Binding-site contacts:
Ligand atom O5 contacts residue ASN590 of chain 1.C at 2.3 Å (h-bond).
Ligand atom O7 contacts residue THR591 of chain 1.C at 4.2 Å.
Ligand atom C4 contacts residue ASN590 of chain 1.C at 4.2 Å.
Ligand atom O6 contacts residue ASN590 of chain 1.C at 3.6 Å.
Ligand atom C7 contacts residue ASN590 of chain 1.C at 3.3 Å.
Ligand atom C5 contacts residue ASN590 of chain 1.C at 3.3 Å.
Ligand atom C1 contacts residue ASN590 of chain 1.C at 1.4 Å.
Ligand atom C2 contacts residue ASN590 of chain 1.C at 2.6 Å.
Ligand atom C6 contacts residue ASN590 of chain 1.C at 4.0 Å.
Ligand atom N2 contacts residue ASN590 of chain 1.C at 3.0 Å (h-bond).
Ligand atom O7 contacts residue ASN590 of chain 1.C at 3.2 Å (h-bond).
Ligand atom C3 contacts residue ASN590 of chain 1.C at 3.9 Å.

A small-molecule ligand and the protein it binds are described below.
Small molecule (SMILES): CC(=O)N[C@@H]1[C@@H](O)[C@H](O)[C@@H](CO)O[C@H]1O

Sequence of chain 1.C:
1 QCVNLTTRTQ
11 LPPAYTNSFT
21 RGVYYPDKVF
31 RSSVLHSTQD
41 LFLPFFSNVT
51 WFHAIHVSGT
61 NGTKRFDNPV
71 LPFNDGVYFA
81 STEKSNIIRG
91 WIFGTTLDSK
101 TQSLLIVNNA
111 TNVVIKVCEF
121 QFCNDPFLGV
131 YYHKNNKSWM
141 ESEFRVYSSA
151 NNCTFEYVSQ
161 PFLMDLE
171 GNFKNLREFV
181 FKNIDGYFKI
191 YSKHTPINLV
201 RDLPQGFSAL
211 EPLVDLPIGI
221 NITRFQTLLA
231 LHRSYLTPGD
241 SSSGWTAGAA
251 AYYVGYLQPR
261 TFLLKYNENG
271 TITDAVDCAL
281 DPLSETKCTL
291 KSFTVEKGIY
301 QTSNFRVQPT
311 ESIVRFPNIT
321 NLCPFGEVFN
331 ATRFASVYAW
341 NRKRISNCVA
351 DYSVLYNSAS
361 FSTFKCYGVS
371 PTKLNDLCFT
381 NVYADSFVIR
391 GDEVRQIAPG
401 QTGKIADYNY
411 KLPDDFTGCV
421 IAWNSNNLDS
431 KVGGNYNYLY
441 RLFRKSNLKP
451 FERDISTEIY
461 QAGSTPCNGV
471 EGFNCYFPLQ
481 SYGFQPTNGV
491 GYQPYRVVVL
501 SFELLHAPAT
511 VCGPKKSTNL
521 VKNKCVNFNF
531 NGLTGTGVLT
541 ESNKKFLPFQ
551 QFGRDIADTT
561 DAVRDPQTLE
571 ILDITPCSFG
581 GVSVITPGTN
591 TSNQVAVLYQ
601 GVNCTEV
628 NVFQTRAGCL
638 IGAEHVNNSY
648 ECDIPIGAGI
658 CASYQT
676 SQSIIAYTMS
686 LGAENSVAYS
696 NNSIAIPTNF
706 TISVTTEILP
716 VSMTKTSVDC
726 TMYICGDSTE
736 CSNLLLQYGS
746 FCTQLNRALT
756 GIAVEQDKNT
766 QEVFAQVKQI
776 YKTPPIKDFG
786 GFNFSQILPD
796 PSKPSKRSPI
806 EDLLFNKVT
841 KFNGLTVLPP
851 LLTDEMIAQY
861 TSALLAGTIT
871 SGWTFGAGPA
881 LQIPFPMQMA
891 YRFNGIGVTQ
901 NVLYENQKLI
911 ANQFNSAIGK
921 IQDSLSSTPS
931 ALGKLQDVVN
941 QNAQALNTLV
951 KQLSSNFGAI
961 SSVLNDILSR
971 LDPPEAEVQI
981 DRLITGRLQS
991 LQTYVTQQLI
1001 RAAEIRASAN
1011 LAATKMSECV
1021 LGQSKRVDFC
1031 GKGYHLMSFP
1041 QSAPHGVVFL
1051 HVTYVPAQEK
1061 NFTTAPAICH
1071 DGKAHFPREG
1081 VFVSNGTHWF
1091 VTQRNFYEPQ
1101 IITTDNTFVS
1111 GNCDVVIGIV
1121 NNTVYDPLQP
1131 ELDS